A protein and the small-molecule ligand that binds it are described below.
Small molecule (SMILES): CC(C)[C@H](NC(=O)[C@H](CCCN=C(N)N)NC(=O)[C@@H](N)CCC(=O)O)C(=O)N[C@H](C=O)CCCCN

Sequence of chain 52.B:
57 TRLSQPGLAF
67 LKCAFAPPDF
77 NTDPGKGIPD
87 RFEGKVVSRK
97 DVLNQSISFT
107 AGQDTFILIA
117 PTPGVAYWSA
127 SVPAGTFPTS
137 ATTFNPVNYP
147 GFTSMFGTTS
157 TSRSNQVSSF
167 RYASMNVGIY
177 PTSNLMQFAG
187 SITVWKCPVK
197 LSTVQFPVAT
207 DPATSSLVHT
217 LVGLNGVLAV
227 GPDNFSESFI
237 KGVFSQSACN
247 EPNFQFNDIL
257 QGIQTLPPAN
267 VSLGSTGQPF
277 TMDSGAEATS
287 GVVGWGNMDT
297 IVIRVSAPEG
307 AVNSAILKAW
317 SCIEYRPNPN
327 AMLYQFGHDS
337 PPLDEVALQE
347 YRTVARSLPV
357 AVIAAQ

Binding-site contacts:
Ligand atom CG2 contacts residue PHE76 of chain 52.B at 3.8 Å (hydrophobic).